Sequence of chain 1.F:
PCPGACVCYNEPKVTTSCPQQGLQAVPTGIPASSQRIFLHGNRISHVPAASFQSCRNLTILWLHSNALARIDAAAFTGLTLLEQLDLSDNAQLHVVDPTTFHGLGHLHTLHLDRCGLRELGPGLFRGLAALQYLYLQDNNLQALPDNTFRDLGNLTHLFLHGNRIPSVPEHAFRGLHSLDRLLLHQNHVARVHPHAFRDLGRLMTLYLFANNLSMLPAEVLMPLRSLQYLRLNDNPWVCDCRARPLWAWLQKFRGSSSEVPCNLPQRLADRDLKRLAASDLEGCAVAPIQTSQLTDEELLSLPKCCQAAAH

Sequence of chain 1.E:
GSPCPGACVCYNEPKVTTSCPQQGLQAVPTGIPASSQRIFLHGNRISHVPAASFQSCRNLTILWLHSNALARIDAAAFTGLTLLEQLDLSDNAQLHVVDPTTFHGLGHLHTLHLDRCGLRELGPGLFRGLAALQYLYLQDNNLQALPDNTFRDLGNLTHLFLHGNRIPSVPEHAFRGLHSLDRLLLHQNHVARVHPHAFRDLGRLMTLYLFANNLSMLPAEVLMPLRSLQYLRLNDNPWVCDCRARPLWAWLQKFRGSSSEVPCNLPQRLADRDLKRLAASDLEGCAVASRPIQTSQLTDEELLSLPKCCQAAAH

This small molecule binds to this protein.
Small molecule (SMILES): CC(=O)N[C@@H]1[C@@H](O)[C@H](O)[C@@H](CO)O[C@H]1O

Binding-site contacts:
Ligand atom C1 contacts residue ASN156 of chain 1.F at 1.4 Å.
Ligand atom C5 contacts residue ASN156 of chain 1.F at 3.6 Å.
Ligand atom C7 contacts residue ALA131 of chain 1.F at 3.9 Å (hydrophobic).
Ligand atom O7 contacts residue ASN156 of chain 1.F at 4.0 Å.
Ligand atom O7 contacts residue ALA131 of chain 1.F at 4.4 Å.
Ligand atom O5 contacts residue ASN156 of chain 1.F at 2.3 Å (h-bond).
Ligand atom C8 contacts residue ALA131 of chain 1.F at 3.8 Å (hydrophobic).
Ligand atom C7 contacts residue ALA132 of chain 1.F at 4.2 Å (hydrophobic).
Ligand atom O7 contacts residue ALA132 of chain 1.F at 3.5 Å.
Ligand atom C8 contacts residue ALA132 of chain 1.F at 4.3 Å (hydrophobic).
Ligand atom C7 contacts residue ASN156 of chain 1.F at 3.7 Å.
Ligand atom N2 contacts residue ALA131 of chain 1.F at 4.1 Å.
Ligand atom C4 contacts residue ASN156 of chain 1.F at 4.2 Å.
Ligand atom C3 contacts residue ASN156 of chain 1.F at 3.8 Å.
Ligand atom N2 contacts residue ASN156 of chain 1.F at 2.9 Å (h-bond).
Ligand atom O6 contacts residue HIS197 of chain 1.E at 4.0 Å.
Ligand atom C2 contacts residue ASN156 of chain 1.F at 2.5 Å.